Binding-site contacts:
Ligand atom C8 contacts residue GLU119 of chain 1.A at 4.5 Å.
Ligand atom O7 contacts residue ASN81 of chain 1.A at 2.6 Å (h-bond).
Ligand atom C8 contacts residue ASN81 of chain 1.A at 3.6 Å.
Ligand atom C1 contacts residue ASN81 of chain 1.A at 2.6 Å.
Ligand atom C3 contacts residue PHE120 of chain 1.A at 4.2 Å (hydrophobic).
Ligand atom C2 contacts residue ASN81 of chain 1.A at 3.3 Å.
Ligand atom O6 contacts residue GLN80 of chain 1.A at 3.1 Å (h-bond).
Ligand atom O7 contacts residue PHE120 of chain 1.A at 3.9 Å.
Ligand atom O1 contacts residue ASN81 of chain 1.A at 3.6 Å.
Ligand atom O5 contacts residue PHE120 of chain 1.A at 4.5 Å.
Ligand atom C6 contacts residue GLN80 of chain 1.A at 3.4 Å.
Ligand atom C7 contacts residue GLU119 of chain 1.A at 4.4 Å.
Ligand atom O5 contacts residue ASN81 of chain 1.A at 2.7 Å (h-bond).
Ligand atom C5 contacts residue ASN81 of chain 1.A at 4.0 Å.
Ligand atom O4 contacts residue NAG1 of chain 1.I at 2.8 Å.
Ligand atom C7 contacts residue PHE120 of chain 1.A at 4.4 Å (hydrophobic).
Ligand atom O3 contacts residue NAG1 of chain 1.I at 3.8 Å.
Ligand atom N2 contacts residue ASN81 of chain 1.A at 3.5 Å (h-bond).
Ligand atom O7 contacts residue GLU119 of chain 1.A at 3.5 Å.
Ligand atom O5 contacts residue GLN80 of chain 1.A at 4.3 Å.
Ligand atom C7 contacts residue ASN81 of chain 1.A at 2.9 Å.
Ligand atom C4 contacts residue NAG1 of chain 1.I at 4.0 Å.
Ligand atom C1 contacts residue PHE120 of chain 1.A at 4.3 Å (hydrophobic).
Ligand atom C6 contacts residue ARG150 of chain 1.A at 3.7 Å.
Ligand atom C2 contacts residue PHE120 of chain 1.A at 3.4 Å (hydrophobic).
Ligand atom O5 contacts residue ARG150 of chain 1.A at 4.5 Å.
Ligand atom C6 contacts residue ASN81 of chain 1.A at 4.1 Å.
Ligand atom O6 contacts residue ARG150 of chain 1.A at 4.4 Å.
Ligand atom O3 contacts residue PHE120 of chain 1.A at 4.0 Å.
Ligand atom O6 contacts residue NAG1 of chain 1.I at 4.1 Å.
Ligand atom N2 contacts residue PHE120 of chain 1.A at 3.9 Å.

This small molecule binds to this protein.
Small molecule (SMILES): CC(=O)N[C@@H]1[C@@H](O)[C@H](O)[C@@H](CO)O[C@@H]1O

Sequence of chain 1.A:
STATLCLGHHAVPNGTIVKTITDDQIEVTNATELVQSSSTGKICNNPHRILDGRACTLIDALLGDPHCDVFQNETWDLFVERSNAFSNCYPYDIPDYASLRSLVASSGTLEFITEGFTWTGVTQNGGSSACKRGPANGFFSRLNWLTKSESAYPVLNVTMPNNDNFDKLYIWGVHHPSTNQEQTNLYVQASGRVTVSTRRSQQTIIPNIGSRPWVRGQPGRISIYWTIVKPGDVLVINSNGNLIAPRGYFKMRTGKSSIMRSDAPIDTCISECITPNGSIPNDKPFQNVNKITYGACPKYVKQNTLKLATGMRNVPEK